Binding-site contacts:
Ligand atom O7 contacts residue ILE344 of chain 7.A at 4.3 Å.
Ligand atom C6 contacts residue ASN341 of chain 7.A at 4.1 Å.
Ligand atom C1 contacts residue ASN341 of chain 7.A at 1.4 Å.
Ligand atom O5 contacts residue SER338 of chain 7.A at 3.5 Å.
Ligand atom O4 contacts residue GLY336 of chain 7.A at 3.8 Å.
Ligand atom C7 contacts residue ASN341 of chain 7.A at 3.0 Å.
Ligand atom C6 contacts residue NAG1 of chain 7.I at 4.1 Å.
Ligand atom C6 contacts residue SER338 of chain 7.A at 3.8 Å.
Ligand atom O7 contacts residue ASN341 of chain 7.A at 4.0 Å.
Ligand atom O7 contacts residue ASN342 of chain 7.A at 3.8 Å.
Ligand atom C8 contacts residue ASN341 of chain 7.A at 3.2 Å.
Ligand atom C5 contacts residue SER338 of chain 7.A at 4.4 Å.
Ligand atom C3 contacts residue GLY336 of chain 7.A at 4.2 Å.
Ligand atom N2 contacts residue ASN341 of chain 7.A at 2.7 Å (h-bond).
Ligand atom C6 contacts residue SER338 of chain 7.A at 3.6 Å.
Ligand atom O4 contacts residue NAG1 of chain 7.I at 1.9 Å (h-bond).
Ligand atom C4 contacts residue NAG1 of chain 7.I at 2.9 Å.
Ligand atom O2 contacts residue NAG1 of chain 7.I at 4.0 Å.
Ligand atom C1 contacts residue GLY336 of chain 7.A at 4.4 Å.
Ligand atom C4 contacts residue ASN341 of chain 7.A at 4.1 Å.
Ligand atom C2 contacts residue ASN341 of chain 7.A at 2.4 Å.
Ligand atom C1 contacts residue SER338 of chain 7.A at 3.9 Å.
Ligand atom O6 contacts residue NAG1 of chain 7.I at 3.6 Å.
Ligand atom C5 contacts residue SER338 of chain 7.A at 3.8 Å.
Ligand atom C6 contacts residue PHE337 of chain 7.A at 4.0 Å (hydrophobic).
Ligand atom C4 contacts residue GLY336 of chain 7.A at 4.5 Å.
Ligand atom C6 contacts residue ASP340 of chain 7.A at 4.1 Å.
Ligand atom C3 contacts residue ASN341 of chain 7.A at 3.6 Å.
Ligand atom C5 contacts residue NAG1 of chain 7.I at 4.1 Å.
Ligand atom O5 contacts residue ASN341 of chain 7.A at 2.3 Å (h-bond).
Ligand atom O5 contacts residue SER338 of chain 7.A at 4.1 Å.
Ligand atom C5 contacts residue PHE337 of chain 7.A at 4.3 Å (hydrophobic).
Ligand atom O3 contacts residue NAG1 of chain 7.I at 2.9 Å (h-bond).
Ligand atom O7 contacts residue SER343 of chain 7.A at 4.3 Å.
Ligand atom C3 contacts residue NAG1 of chain 7.I at 3.4 Å.
Ligand atom C5 contacts residue GLY336 of chain 7.A at 4.5 Å.
Ligand atom C5 contacts residue ASN341 of chain 7.A at 3.5 Å.

Sequence of chain 7.A:
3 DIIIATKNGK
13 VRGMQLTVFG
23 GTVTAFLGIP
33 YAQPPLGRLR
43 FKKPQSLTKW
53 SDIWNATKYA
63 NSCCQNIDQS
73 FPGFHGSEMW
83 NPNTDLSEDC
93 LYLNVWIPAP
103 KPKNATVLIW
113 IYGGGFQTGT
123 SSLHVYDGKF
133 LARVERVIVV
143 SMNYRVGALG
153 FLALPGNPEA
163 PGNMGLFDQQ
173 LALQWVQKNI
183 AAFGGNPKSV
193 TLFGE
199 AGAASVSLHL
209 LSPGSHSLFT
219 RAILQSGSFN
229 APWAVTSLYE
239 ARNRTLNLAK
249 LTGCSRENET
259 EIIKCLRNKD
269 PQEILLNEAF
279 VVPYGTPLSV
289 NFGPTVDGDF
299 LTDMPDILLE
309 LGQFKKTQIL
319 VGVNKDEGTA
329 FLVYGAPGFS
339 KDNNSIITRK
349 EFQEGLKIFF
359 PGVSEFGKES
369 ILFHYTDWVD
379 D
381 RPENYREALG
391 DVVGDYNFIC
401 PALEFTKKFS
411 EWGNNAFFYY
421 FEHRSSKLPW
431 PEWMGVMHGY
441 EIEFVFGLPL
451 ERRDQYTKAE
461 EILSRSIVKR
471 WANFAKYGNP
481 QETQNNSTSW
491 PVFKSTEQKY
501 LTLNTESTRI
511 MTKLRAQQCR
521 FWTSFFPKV

This protein binds this small molecule.
Small molecule (SMILES): CC(=O)N[C@H]1CO[C@H](CO[C@@H]2O[C@@H](C)[C@@H](O)[C@@H](O)[C@@H]2O)[C@@H](O)[C@@H]1O